This protein binds this small molecule.
Small molecule (SMILES): CC(=O)N[C@H]1[C@H]([C@H](O)[C@H](O)CO)O[C@@](O[C@H]2[C@@H](O)[C@@H](CO)O[C@@H](O[C@H]3[C@H](O)[C@@H](O)[C@H](O)O[C@@H]3CO)[C@@H]2O)(C(=O)O)C[C@@H]1O

Sequence of chain 3.E:
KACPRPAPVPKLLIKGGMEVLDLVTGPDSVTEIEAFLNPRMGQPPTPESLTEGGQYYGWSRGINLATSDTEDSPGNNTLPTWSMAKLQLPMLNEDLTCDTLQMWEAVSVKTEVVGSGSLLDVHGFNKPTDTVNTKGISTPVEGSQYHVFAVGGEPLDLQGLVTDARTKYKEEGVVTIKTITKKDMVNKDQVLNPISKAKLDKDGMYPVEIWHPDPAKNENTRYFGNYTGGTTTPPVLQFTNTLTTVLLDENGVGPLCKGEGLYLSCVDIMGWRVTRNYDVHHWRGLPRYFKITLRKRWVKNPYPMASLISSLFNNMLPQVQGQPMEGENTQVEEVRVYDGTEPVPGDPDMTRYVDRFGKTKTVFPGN

Sequence of chain 3.D:
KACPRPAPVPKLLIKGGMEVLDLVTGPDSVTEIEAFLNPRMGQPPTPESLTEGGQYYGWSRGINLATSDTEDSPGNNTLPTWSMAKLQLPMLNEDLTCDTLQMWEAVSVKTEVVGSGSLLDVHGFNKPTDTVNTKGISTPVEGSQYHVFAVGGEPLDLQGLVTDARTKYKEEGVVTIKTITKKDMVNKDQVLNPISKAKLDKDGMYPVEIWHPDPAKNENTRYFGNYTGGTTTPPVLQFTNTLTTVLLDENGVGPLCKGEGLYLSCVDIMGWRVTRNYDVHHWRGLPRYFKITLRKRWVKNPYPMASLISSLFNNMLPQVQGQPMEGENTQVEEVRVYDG

Binding-site contacts:
Ligand atom C3 contacts residue HIS298 of chain 3.D at 3.9 Å.
Ligand atom C10 contacts residue TYR72 of chain 3.D at 3.8 Å (hydrophobic).
Ligand atom O8 contacts residue ARG77 of chain 3.D at 3.6 Å.
Ligand atom O3 contacts residue ASN80 of chain 3.D at 3.8 Å.
Ligand atom O1A contacts residue ARG77 of chain 3.D at 2.8 Å (salt-bridge).
Ligand atom O4 contacts residue GLY78 of chain 3.D at 3.1 Å (h-bond).
Ligand atom O4 contacts residue ARG77 of chain 3.D at 4.3 Å.
Ligand atom O1B contacts residue ARG77 of chain 3.D at 2.8 Å (salt-bridge).
Ligand atom O4 contacts residue THR291 of chain 3.D at 4.0 Å.
Ligand atom C4 contacts residue VAL296 of chain 3.D at 4.2 Å (hydrophobic).
Ligand atom C4 contacts residue TYR72 of chain 3.D at 3.4 Å (hydrophobic).
Ligand atom O4 contacts residue TYR72 of chain 3.D at 3.9 Å.
Ligand atom O4 contacts residue ILE79 of chain 3.D at 4.2 Å.
Ligand atom O3 contacts residue VAL296 of chain 3.D at 4.3 Å.
Ligand atom O1B contacts residue TYR72 of chain 3.D at 4.0 Å.
Ligand atom C3 contacts residue ARG77 of chain 3.D at 3.4 Å.
Ligand atom C3 contacts residue VAL296 of chain 3.D at 3.5 Å (hydrophobic).
Ligand atom C11 contacts residue ASP85 of chain 3.E at 3.6 Å.
Ligand atom O4 contacts residue VAL296 of chain 3.D at 4.0 Å.
Ligand atom O1A contacts residue TYR72 of chain 3.D at 3.3 Å.
Ligand atom C6 contacts residue TYR72 of chain 3.D at 3.8 Å (hydrophobic).
Ligand atom C4 contacts residue ARG77 of chain 3.D at 4.1 Å.
Ligand atom C5 contacts residue TYR72 of chain 3.D at 3.6 Å (hydrophobic).
Ligand atom O3 contacts residue ARG77 of chain 3.D at 4.3 Å.
Ligand atom C4 contacts residue GLY78 of chain 3.D at 3.8 Å.
Ligand atom O3 contacts residue GLY78 of chain 3.D at 3.8 Å.
Ligand atom O1A contacts residue GLY78 of chain 3.D at 4.1 Å.
Ligand atom C1 contacts residue TYR72 of chain 3.D at 3.8 Å (hydrophobic).
Ligand atom C4 contacts residue HIS298 of chain 3.D at 3.7 Å.
Ligand atom C11 contacts residue TYR72 of chain 3.D at 4.0 Å (hydrophobic).
Ligand atom O8 contacts residue TYR72 of chain 3.D at 3.7 Å.
Ligand atom O6 contacts residue ASN93 of chain 3.D at 3.4 Å (h-bond).
Ligand atom C3 contacts residue GLY78 of chain 3.D at 4.0 Å.
Ligand atom O4 contacts residue HIS298 of chain 3.D at 2.6 Å (h-bond).
Ligand atom C2 contacts residue ARG77 of chain 3.D at 4.0 Å.
Ligand atom O10 contacts residue THR291 of chain 3.D at 3.8 Å.
Ligand atom C6 contacts residue ASN93 of chain 3.D at 3.2 Å.
Ligand atom N5 contacts residue TYR72 of chain 3.D at 3.0 Å (h-bond).
Ligand atom C6 contacts residue THR94 of chain 3.D at 4.2 Å.
Ligand atom C1 contacts residue ARG77 of chain 3.D at 3.4 Å.